The protein below binds the small molecule below.
Small molecule (SMILES): CN(CC#Cc1nc2c(N)ncnc2n1[C@@H]1O[C@H](CO)[C@@H](O)[C@H]1O)C[C@H]1O[C@@H](n2cnc3c(N)ncnc32)[C@H](O)[C@@H]1O

Sequence of chain 3.A:
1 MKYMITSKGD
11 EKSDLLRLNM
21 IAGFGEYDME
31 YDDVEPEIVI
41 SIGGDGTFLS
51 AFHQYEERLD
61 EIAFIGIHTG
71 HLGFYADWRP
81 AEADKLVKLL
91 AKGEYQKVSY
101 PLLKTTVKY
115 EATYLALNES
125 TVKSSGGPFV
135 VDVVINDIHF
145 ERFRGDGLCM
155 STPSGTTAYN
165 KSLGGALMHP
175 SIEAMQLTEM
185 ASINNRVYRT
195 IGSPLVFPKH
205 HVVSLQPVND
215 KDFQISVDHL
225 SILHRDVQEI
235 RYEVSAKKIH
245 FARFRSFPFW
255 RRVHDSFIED

Sequence of chain 2.A:
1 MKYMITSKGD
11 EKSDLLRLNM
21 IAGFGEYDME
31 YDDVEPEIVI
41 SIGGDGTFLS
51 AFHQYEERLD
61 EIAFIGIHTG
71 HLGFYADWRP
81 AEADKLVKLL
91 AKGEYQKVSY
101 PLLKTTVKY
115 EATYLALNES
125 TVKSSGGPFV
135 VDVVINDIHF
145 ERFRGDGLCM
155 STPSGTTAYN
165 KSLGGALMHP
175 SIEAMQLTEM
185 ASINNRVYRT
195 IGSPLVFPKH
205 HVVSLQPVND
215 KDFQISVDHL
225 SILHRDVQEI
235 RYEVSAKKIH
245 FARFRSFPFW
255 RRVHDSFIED

Binding-site contacts:
Ligand atom NAC contacts residue TYR75 of chain 2.A at 3.6 Å.
Ligand atom OAF contacts residue GLU123 of chain 2.A at 2.7 Å (salt-bridge).
Ligand atom C5' contacts residue ILE187 of chain 3.A at 3.6 Å (hydrophobic).
Ligand atom C2 contacts residue ILE187 of chain 3.A at 3.5 Å (hydrophobic).
Ligand atom CBE contacts residue ASP45 of chain 2.A at 3.5 Å.
Ligand atom O3' contacts residue ASN189 of chain 3.A at 3.5 Å (h-bond).
Ligand atom O2' contacts residue ASP45 of chain 2.A at 2.8 Å (salt-bridge).
Ligand atom OAG contacts residue TYR163 of chain 2.A at 3.3 Å (h-bond).
Ligand atom N3 contacts residue TYR163 of chain 2.A at 3.5 Å.
Ligand atom NAC contacts residue ASN122 of chain 2.A at 3.1 Å (h-bond).
Ligand atom NAC contacts residue ALA162 of chain 2.A at 3.6 Å.
Ligand atom N6 contacts residue ALA185 of chain 3.A at 3.1 Å (h-bond).
Ligand atom OAG contacts residue ASN122 of chain 2.A at 3.5 Å (h-bond).
Ligand atom CAZ contacts residue THR161 of chain 2.A at 3.6 Å.
Ligand atom NAC contacts residue SER158 of chain 2.A at 3.2 Å (h-bond).
Ligand atom OAG contacts residue GLU123 of chain 2.A at 2.8 Å (salt-bridge).
Ligand atom OAG contacts residue ALA162 of chain 2.A at 3.3 Å.
Ligand atom C2 contacts residue SER166 of chain 2.A at 3.2 Å.
Ligand atom NAV contacts residue ASN122 of chain 2.A at 3.0 Å (h-bond).
Ligand atom CAL contacts residue THR161 of chain 2.A at 3.2 Å.
Ligand atom CAL contacts residue PHE74 of chain 2.A at 3.5 Å (hydrophobic).
Ligand atom CBC contacts residue ALA162 of chain 2.A at 3.5 Å (hydrophobic).
Ligand atom NBP contacts residue ASP45 of chain 2.A at 3.4 Å (salt-bridge).
Ligand atom CBG contacts residue GLU123 of chain 2.A at 3.3 Å.
Ligand atom CAJ contacts residue ASP45 of chain 2.A at 3.5 Å.
Ligand atom O2' contacts residue LEU72 of chain 2.A at 3.5 Å.
Ligand atom C6 contacts residue TYR163 of chain 2.A at 3.5 Å (hydrophobic).
Ligand atom CBA contacts residue ASP45 of chain 2.A at 3.6 Å.
Ligand atom NAR contacts residue PHE74 of chain 2.A at 3.4 Å.
Ligand atom N1 contacts residue ALA185 of chain 3.A at 3.6 Å.
Ligand atom C2' contacts residue ASP45 of chain 2.A at 3.6 Å.
Ligand atom CAZ contacts residue ALA162 of chain 2.A at 3.4 Å (hydrophobic).
Ligand atom NAR contacts residue THR161 of chain 2.A at 2.7 Å (h-bond).
Ligand atom OAF contacts residue ASN122 of chain 2.A at 3.2 Å (h-bond).
Ligand atom O3' contacts residue LEU72 of chain 2.A at 3.3 Å.
Ligand atom N1 contacts residue ILE187 of chain 3.A at 3.3 Å.
Ligand atom N1 contacts residue SER166 of chain 2.A at 3.2 Å (h-bond).
Ligand atom N6 contacts residue ASP150 of chain 3.A at 3.0 Å (salt-bridge).
Ligand atom CBH contacts residue GLU123 of chain 2.A at 3.4 Å.
Ligand atom N6 contacts residue TYR163 of chain 2.A at 3.5 Å.